The small molecule below binds the protein below.
Small molecule (SMILES): Cc1ccc(CNc2cc(Cl)nc(N)n2)cc1

Sequence of chain 1.A:
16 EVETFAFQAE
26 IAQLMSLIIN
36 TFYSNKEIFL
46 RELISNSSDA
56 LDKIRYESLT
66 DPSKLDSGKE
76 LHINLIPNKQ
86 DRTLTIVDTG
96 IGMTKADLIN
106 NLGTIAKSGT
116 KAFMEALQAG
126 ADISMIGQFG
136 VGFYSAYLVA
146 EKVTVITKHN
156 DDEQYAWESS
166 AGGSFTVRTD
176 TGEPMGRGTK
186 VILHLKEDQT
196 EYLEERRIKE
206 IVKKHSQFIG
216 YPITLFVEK

Binding-site contacts:
Ligand atom C6 contacts residue MET98 of chain 1.A at 3.9 Å (hydrophobic).
Ligand atom C14 contacts residue PHE138 of chain 1.A at 3.7 Å (hydrophobic).
Ligand atom C15 contacts residue GLY135 of chain 1.A at 3.6 Å.
Ligand atom C4 contacts residue ASP93 of chain 1.A at 4.0 Å.
Ligand atom N7 contacts residue LEU107 of chain 1.A at 4.1 Å.
Ligand atom C13 contacts residue LEU107 of chain 1.A at 4.2 Å (hydrophobic).
Ligand atom C4 contacts residue ASN51 of chain 1.A at 3.9 Å.
Ligand atom C15 contacts residue ALA111 of chain 1.A at 3.6 Å (hydrophobic).
Ligand atom C14 contacts residue LEU107 of chain 1.A at 3.8 Å (hydrophobic).
Ligand atom C9 contacts residue PHE138 of chain 1.A at 3.8 Å (hydrophobic).
Ligand atom C4 contacts residue THR184 of chain 1.A at 4.1 Å.
Ligand atom C8 contacts residue MET98 of chain 1.A at 4.1 Å (hydrophobic).
Ligand atom C12 contacts residue GLY135 of chain 1.A at 4.1 Å.
Ligand atom CL1 contacts residue GLY97 of chain 1.A at 3.2 Å.
Ligand atom C8 contacts residue PHE138 of chain 1.A at 4.1 Å (hydrophobic).
Ligand atom N7 contacts residue MET98 of chain 1.A at 3.9 Å.
Ligand atom C13 contacts residue TYR139 of chain 1.A at 3.8 Å (hydrophobic).
Ligand atom C13 contacts residue PHE138 of chain 1.A at 4.0 Å (hydrophobic).
Ligand atom C11 contacts residue GLY135 of chain 1.A at 3.8 Å.
Ligand atom C9 contacts residue LEU107 of chain 1.A at 3.7 Å (hydrophobic).
Ligand atom N17 contacts residue THR184 of chain 1.A at 4.0 Å.
Ligand atom CL1 contacts residue ILE96 of chain 1.A at 3.6 Å.
Ligand atom C2 contacts residue ALA55 of chain 1.A at 3.8 Å (hydrophobic).
Ligand atom N3 contacts residue ASP93 of chain 1.A at 4.1 Å.
Ligand atom C15 contacts residue LEU107 of chain 1.A at 3.9 Å (hydrophobic).
Ligand atom C8 contacts residue LEU107 of chain 1.A at 4.1 Å (hydrophobic).
Ligand atom C2 contacts residue MET98 of chain 1.A at 4.0 Å (hydrophobic).
Ligand atom N3 contacts residue ALA55 of chain 1.A at 3.4 Å.
Ligand atom C2 contacts residue THR184 of chain 1.A at 4.0 Å.
Ligand atom C16 contacts residue MET98 of chain 1.A at 3.5 Å (hydrophobic).
Ligand atom N17 contacts residue ASP93 of chain 1.A at 2.9 Å (salt-bridge).
Ligand atom N3 contacts residue THR184 of chain 1.A at 3.6 Å (h-bond).
Ligand atom C10 contacts residue ASN51 of chain 1.A at 4.2 Å.
Ligand atom N17 contacts residue SER52 of chain 1.A at 3.7 Å.
Ligand atom CL1 contacts residue MET98 of chain 1.A at 3.8 Å.
Ligand atom C15 contacts residue TYR139 of chain 1.A at 3.8 Å (hydrophobic).
Ligand atom N17 contacts residue ASN51 of chain 1.A at 3.8 Å.
Ligand atom C10 contacts residue LEU107 of chain 1.A at 4.0 Å (hydrophobic).
Ligand atom N5 contacts residue ASN51 of chain 1.A at 3.9 Å.
Ligand atom CL1 contacts residue ALA55 of chain 1.A at 3.7 Å.